Sequence of chain 41.B:
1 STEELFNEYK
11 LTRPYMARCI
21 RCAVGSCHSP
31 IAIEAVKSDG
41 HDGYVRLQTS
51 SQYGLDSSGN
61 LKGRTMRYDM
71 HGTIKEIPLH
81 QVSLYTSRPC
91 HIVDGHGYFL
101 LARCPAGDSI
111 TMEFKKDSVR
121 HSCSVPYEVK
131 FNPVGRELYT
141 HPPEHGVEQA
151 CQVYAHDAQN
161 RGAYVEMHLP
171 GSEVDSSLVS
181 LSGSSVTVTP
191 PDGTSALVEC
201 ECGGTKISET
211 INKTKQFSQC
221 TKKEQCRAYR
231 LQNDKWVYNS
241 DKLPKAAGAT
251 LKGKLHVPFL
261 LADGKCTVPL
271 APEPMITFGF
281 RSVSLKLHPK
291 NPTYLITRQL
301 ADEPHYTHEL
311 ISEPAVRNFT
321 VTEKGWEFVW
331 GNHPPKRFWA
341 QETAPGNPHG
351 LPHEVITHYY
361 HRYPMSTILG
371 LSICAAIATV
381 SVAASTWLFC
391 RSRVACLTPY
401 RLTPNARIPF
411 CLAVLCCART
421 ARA

Binding-site contacts:
Ligand atom C2 contacts residue ASN212 of chain 41.B at 2.5 Å.
Ligand atom C5 contacts residue ASN212 of chain 41.B at 3.7 Å.
Ligand atom C1 contacts residue ASN212 of chain 41.B at 1.4 Å.
Ligand atom O6 contacts residue ASN212 of chain 41.B at 4.4 Å.
Ligand atom C1 contacts residue ILE211 of chain 41.B at 4.1 Å (hydrophobic).
Ligand atom C3 contacts residue ASN212 of chain 41.B at 3.8 Å.
Ligand atom N2 contacts residue ILE211 of chain 41.B at 4.0 Å.
Ligand atom O7 contacts residue ASN212 of chain 41.B at 4.5 Å.
Ligand atom O5 contacts residue ASN212 of chain 41.B at 2.4 Å (h-bond).
Ligand atom C4 contacts residue ASN212 of chain 41.B at 4.2 Å.
Ligand atom N2 contacts residue ASN212 of chain 41.B at 2.9 Å (h-bond).
Ligand atom C7 contacts residue ASN212 of chain 41.B at 3.9 Å.

This protein binds this small molecule.
Small molecule (SMILES): CC(=O)N[C@@H]1[C@@H](O)[C@H](O)[C@@H](CO)O[C@H]1O